The small molecule below binds the protein below.
Small molecule (SMILES): CC(=O)N[C@@H]1[C@@H](O)[C@H](O)[C@@H](CO)O[C@H]1O

Sequence of chain 1.B:
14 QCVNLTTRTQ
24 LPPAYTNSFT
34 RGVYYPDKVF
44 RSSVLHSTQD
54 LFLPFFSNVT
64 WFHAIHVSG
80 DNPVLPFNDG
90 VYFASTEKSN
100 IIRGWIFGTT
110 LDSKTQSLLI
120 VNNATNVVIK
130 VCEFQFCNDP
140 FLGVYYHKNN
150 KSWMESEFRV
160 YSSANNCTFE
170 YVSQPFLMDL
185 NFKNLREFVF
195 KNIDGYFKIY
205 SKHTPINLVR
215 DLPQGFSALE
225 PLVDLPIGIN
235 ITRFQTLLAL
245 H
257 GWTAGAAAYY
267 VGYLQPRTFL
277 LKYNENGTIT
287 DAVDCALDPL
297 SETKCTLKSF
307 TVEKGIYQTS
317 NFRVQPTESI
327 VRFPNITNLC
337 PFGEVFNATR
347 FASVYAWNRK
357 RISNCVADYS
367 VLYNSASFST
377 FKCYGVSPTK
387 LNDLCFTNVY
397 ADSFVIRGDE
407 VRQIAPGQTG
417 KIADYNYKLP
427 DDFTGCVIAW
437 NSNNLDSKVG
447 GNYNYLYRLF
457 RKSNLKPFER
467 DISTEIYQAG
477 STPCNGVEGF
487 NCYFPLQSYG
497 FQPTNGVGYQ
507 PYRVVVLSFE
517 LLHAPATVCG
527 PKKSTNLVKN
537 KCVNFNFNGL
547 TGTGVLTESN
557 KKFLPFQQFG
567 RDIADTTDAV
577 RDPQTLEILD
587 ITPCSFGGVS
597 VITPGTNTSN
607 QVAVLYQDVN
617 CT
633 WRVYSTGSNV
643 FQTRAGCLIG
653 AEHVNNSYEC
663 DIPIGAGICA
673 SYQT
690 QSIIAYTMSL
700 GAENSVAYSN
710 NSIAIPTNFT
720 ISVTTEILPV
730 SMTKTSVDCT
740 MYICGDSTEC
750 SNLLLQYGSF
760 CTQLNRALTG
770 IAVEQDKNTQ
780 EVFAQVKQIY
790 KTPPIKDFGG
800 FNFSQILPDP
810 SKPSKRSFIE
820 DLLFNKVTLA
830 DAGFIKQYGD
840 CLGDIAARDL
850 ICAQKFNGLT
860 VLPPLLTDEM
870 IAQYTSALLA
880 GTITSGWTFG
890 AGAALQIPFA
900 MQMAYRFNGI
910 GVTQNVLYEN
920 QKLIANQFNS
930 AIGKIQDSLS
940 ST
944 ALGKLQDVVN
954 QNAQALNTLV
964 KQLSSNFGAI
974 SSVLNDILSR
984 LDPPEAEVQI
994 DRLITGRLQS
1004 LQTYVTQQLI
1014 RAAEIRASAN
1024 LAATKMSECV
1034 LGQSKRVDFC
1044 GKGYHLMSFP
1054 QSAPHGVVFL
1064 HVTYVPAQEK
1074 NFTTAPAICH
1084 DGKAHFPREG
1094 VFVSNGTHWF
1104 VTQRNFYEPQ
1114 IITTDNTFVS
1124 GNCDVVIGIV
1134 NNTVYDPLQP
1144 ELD

Binding-site contacts:
Ligand atom C8 contacts residue GLY339 of chain 1.B at 2.7 Å.
Ligand atom C3 contacts residue NAG1 of chain 1.WA at 3.6 Å.
Ligand atom C1 contacts residue ASN343 of chain 1.B at 1.4 Å.
Ligand atom C5 contacts residue ASN343 of chain 1.B at 3.7 Å.
Ligand atom C3 contacts residue SER371 of chain 1.B at 4.2 Å.
Ligand atom C3 contacts residue ASN343 of chain 1.B at 3.6 Å.
Ligand atom C8 contacts residue ASN343 of chain 1.B at 4.2 Å.
Ligand atom C2 contacts residue ASN343 of chain 1.B at 2.3 Å.
Ligand atom O7 contacts residue ASN343 of chain 1.B at 4.1 Å.
Ligand atom C7 contacts residue GLY339 of chain 1.B at 3.8 Å.
Ligand atom N2 contacts residue ASN343 of chain 1.B at 2.5 Å (h-bond).
Ligand atom C5 contacts residue NAG1 of chain 1.WA at 3.7 Å.
Ligand atom O5 contacts residue ASN343 of chain 1.B at 2.5 Å (h-bond).
Ligand atom C8 contacts residue PHE338 of chain 1.B at 4.3 Å (hydrophobic).
Ligand atom O3 contacts residue NAG1 of chain 1.WA at 3.4 Å (h-bond).
Ligand atom O6 contacts residue NAG1 of chain 1.WA at 4.2 Å.
Ligand atom C6 contacts residue NAG1 of chain 1.WA at 3.5 Å.
Ligand atom O4 contacts residue SER371 of chain 1.B at 4.0 Å.
Ligand atom N2 contacts residue GLY339 of chain 1.B at 4.4 Å.
Ligand atom C4 contacts residue NAG1 of chain 1.WA at 2.7 Å.
Ligand atom O4 contacts residue NAG1 of chain 1.WA at 1.6 Å.
Ligand atom C4 contacts residue ASN343 of chain 1.B at 4.2 Å.
Ligand atom C7 contacts residue ASN343 of chain 1.B at 3.4 Å.